Sequence of chain 5.G:
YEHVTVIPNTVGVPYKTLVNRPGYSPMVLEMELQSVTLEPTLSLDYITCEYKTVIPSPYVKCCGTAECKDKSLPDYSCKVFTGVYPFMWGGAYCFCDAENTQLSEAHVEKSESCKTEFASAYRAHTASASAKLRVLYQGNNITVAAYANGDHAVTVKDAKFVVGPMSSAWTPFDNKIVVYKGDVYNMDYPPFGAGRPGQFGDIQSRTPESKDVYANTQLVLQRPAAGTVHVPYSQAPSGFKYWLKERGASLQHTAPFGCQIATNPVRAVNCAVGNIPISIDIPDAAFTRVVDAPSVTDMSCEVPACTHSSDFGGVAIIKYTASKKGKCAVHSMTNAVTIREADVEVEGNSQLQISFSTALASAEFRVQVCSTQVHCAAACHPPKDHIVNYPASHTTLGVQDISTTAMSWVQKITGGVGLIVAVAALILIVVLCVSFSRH

Sequence of chain 5.H:
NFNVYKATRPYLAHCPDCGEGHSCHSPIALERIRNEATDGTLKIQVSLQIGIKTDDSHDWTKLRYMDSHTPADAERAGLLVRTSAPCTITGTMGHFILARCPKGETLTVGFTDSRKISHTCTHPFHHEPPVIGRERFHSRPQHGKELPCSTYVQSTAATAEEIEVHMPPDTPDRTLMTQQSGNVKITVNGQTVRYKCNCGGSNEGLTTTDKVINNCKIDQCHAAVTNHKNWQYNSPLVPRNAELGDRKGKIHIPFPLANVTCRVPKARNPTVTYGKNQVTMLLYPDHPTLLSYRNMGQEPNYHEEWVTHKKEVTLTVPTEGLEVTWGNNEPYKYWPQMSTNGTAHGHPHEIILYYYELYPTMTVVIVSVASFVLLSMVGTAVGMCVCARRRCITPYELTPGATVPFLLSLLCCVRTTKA

This small molecule binds to this protein.
Small molecule (SMILES): CC(=O)N[C@@H]1[C@@H](O)[C@H](O)[C@@H](CO)O[C@H]1O

Binding-site contacts:
Ligand atom C7 contacts residue ASN259 of chain 5.H at 3.1 Å.
Ligand atom O6 contacts residue LYS115 of chain 5.G at 4.2 Å.
Ligand atom O7 contacts residue ASN259 of chain 5.H at 2.9 Å (h-bond).
Ligand atom C6 contacts residue LYS115 of chain 5.G at 4.1 Å.
Ligand atom O6 contacts residue THR116 of chain 5.G at 3.3 Å.
Ligand atom C4 contacts residue ASN259 of chain 5.H at 4.2 Å.
Ligand atom N2 contacts residue ASN259 of chain 5.H at 2.9 Å (h-bond).
Ligand atom C1 contacts residue ASN259 of chain 5.H at 1.4 Å.
Ligand atom C5 contacts residue THR116 of chain 5.G at 4.5 Å.
Ligand atom C8 contacts residue ASN259 of chain 5.H at 4.4 Å.
Ligand atom O5 contacts residue THR116 of chain 5.G at 3.9 Å.
Ligand atom C3 contacts residue ASN259 of chain 5.H at 3.8 Å.
Ligand atom C6 contacts residue THR116 of chain 5.G at 3.8 Å.
Ligand atom O7 contacts residue LYS181 of chain 5.G at 4.2 Å.
Ligand atom C5 contacts residue ASN259 of chain 5.H at 3.6 Å.
Ligand atom C2 contacts residue ASN259 of chain 5.H at 2.4 Å.
Ligand atom O5 contacts residue ASN259 of chain 5.H at 2.3 Å (h-bond).